Binding-site contacts:
Ligand atom CG1 contacts residue CYS426 of chain 1.B at 3.8 Å (hydrophobic).
Ligand atom SD contacts residue VAL427 of chain 1.B at 3.8 Å.
Ligand atom OD1 contacts residue VAL427 of chain 1.B at 3.8 Å.
Ligand atom OD2 contacts residue EMC1 of chain 1.G at 3.9 Å.
Ligand atom CD2 contacts residue GLY123 of chain 1.B at 4.2 Å.
Ligand atom HG contacts residue VAL427 of chain 1.B at 4.3 Å.
Ligand atom CZ contacts residue CYS426 of chain 1.B at 3.1 Å (hydrophobic).
Ligand atom CE2 contacts residue CYS426 of chain 1.B at 3.0 Å (hydrophobic).
Ligand atom CG1 contacts residue THR124 of chain 1.B at 4.1 Å.
Ligand atom SD contacts residue CYS426 of chain 1.B at 3.7 Å.
Ligand atom CD1 contacts residue CYS426 of chain 1.B at 3.8 Å (hydrophobic).
Ligand atom CE1 contacts residue CYS426 of chain 1.B at 3.5 Å (hydrophobic).
Ligand atom CG contacts residue EMC1 of chain 1.G at 4.2 Å.
Ligand atom OD2 contacts residue CYS426 of chain 1.B at 4.0 Å.
Ligand atom CD2 contacts residue CYS426 of chain 1.B at 3.4 Å (hydrophobic).
Ligand atom CZ contacts residue EMC1 of chain 1.G at 4.4 Å.
Ligand atom CG contacts residue CYS426 of chain 1.B at 3.7 Å (hydrophobic).
Ligand atom OD1 contacts residue CYS426 of chain 1.B at 3.8 Å.
Ligand atom CD1 contacts residue VAL391 of chain 1.B at 4.3 Å (hydrophobic).
Ligand atom CD2 contacts residue THR124 of chain 1.B at 4.2 Å.
Ligand atom CE2 contacts residue EMC1 of chain 1.G at 4.2 Å.

A protein and the small-molecule ligand that binds it are described below.
Small molecule (SMILES): CC[Hg]Sc1ccccc1C(=O)O

Sequence of chain 1.B:
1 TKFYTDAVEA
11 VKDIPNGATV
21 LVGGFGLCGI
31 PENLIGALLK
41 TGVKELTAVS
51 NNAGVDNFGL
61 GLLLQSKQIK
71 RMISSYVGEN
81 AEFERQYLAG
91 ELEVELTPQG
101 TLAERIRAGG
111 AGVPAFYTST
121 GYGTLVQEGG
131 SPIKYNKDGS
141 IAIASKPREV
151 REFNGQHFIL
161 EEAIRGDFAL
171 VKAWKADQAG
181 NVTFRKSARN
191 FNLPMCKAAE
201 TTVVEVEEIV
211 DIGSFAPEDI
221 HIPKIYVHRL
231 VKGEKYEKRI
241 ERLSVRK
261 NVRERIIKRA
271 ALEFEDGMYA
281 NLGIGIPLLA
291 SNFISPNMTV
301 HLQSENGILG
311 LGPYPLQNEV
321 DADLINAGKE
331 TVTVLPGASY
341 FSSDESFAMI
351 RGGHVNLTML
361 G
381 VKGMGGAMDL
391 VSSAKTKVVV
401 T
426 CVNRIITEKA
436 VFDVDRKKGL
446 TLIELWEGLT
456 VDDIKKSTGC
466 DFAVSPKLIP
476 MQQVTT